Binding-site contacts:
Ligand atom C23 contacts residue TYR32 of chain 1.C at 3.7 Å (hydrophobic).
Ligand atom C20 contacts residue TYR32 of chain 1.C at 3.9 Å (hydrophobic).
Ligand atom N2 contacts residue TYR32 of chain 1.C at 3.7 Å.
Ligand atom O2 contacts residue LYS33 of chain 1.C at 4.4 Å.
Ligand atom O2 contacts residue TYR32 of chain 1.C at 3.4 Å.
Ligand atom C19 contacts residue TYR32 of chain 1.C at 3.8 Å (hydrophobic).
Ligand atom C22 contacts residue TYR32 of chain 1.C at 3.3 Å (hydrophobic).
Ligand atom C contacts residue ALA25 of chain 1.C at 4.3 Å (hydrophobic).
Ligand atom C contacts residue LYS22 of chain 1.C at 3.9 Å.
Ligand atom C23 contacts residue LEU20 of chain 1.C at 3.9 Å (hydrophobic).

The protein below binds the small molecule below.
Small molecule (SMILES): CC(=O)Nc1cccc(-c2ccc3c(c2)[C@H](NC(=O)OC(C)C)C[C@H](C)N3C(C)=O)c1

Sequence of chain 1.C:
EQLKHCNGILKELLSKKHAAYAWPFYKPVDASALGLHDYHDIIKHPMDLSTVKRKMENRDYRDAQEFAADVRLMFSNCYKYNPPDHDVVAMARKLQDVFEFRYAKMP